Sequence of chain 1.A:
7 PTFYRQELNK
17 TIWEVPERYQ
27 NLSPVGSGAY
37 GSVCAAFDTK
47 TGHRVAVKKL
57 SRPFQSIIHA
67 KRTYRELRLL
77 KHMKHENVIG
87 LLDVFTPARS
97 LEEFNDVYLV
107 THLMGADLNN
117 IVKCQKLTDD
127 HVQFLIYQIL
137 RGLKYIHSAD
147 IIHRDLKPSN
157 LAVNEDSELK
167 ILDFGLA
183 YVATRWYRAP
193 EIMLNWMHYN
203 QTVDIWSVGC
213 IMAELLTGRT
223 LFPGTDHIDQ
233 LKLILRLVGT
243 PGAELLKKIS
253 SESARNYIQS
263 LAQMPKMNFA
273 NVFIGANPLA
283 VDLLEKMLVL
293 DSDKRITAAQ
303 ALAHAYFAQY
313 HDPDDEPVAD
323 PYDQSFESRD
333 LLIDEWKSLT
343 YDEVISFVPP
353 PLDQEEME

The small molecule below binds the protein below.
Small molecule (SMILES): NC12C[C@H]3C[C@@H](C1)CC(O)(C3)C2

Binding-site contacts:
Ligand atom C1 contacts residue LEU235 of chain 1.A at 4.3 Å (hydrophobic).
Ligand atom N contacts residue SO41 of chain 1.I at 2.5 Å (h-bond).
Ligand atom N contacts residue LEU223 of chain 1.A at 2.7 Å (h-bond).
Ligand atom N contacts residue THR222 of chain 1.A at 3.8 Å.
Ligand atom C6 contacts residue VAL274 of chain 1.A at 4.5 Å (hydrophobic).
Ligand atom C4 contacts residue VAL274 of chain 1.A at 4.3 Å (hydrophobic).
Ligand atom C3 contacts residue VAL274 of chain 1.A at 4.2 Å (hydrophobic).
Ligand atom C5 contacts residue ARG238 of chain 1.A at 4.3 Å.
Ligand atom C5 contacts residue MET269 of chain 1.A at 4.4 Å (hydrophobic).
Ligand atom C5 contacts residue LEU239 of chain 1.A at 3.7 Å (hydrophobic).
Ligand atom C2 contacts residue LEU223 of chain 1.A at 3.5 Å (hydrophobic).
Ligand atom O contacts residue LEU235 of chain 1.A at 2.8 Å (h-bond).
Ligand atom C3 contacts residue SO41 of chain 1.I at 3.6 Å.
Ligand atom C1 contacts residue LEU223 of chain 1.A at 3.4 Å (hydrophobic).
Ligand atom C6 contacts residue MET269 of chain 1.A at 3.9 Å (hydrophobic).
Ligand atom C contacts residue LEU235 of chain 1.A at 3.8 Å (hydrophobic).
Ligand atom C5 contacts residue LEU235 of chain 1.A at 3.8 Å (hydrophobic).
Ligand atom C contacts residue ARG238 of chain 1.A at 4.4 Å.
Ligand atom C3 contacts residue LEU223 of chain 1.A at 3.7 Å (hydrophobic).
Ligand atom C2 contacts residue SO41 of chain 1.I at 3.7 Å.
Ligand atom O contacts residue ARG238 of chain 1.A at 3.5 Å.
Ligand atom C4 contacts residue MET269 of chain 1.A at 4.2 Å (hydrophobic).
Ligand atom C9 contacts residue SO41 of chain 1.I at 3.3 Å.
Ligand atom C4 contacts residue LEU239 of chain 1.A at 4.1 Å (hydrophobic).